Binding-site contacts:
Ligand atom C4 contacts residue ASN58 of chain 1.B at 4.2 Å.
Ligand atom C5 contacts residue ASN58 of chain 1.B at 3.6 Å.
Ligand atom C7 contacts residue ASN58 of chain 1.B at 4.0 Å.
Ligand atom N2 contacts residue ASN58 of chain 1.B at 3.0 Å (h-bond).
Ligand atom O6 contacts residue ASN58 of chain 1.B at 4.2 Å.
Ligand atom O5 contacts residue ASN58 of chain 1.B at 2.3 Å (h-bond).
Ligand atom C7 contacts residue SER17 of chain 1.A at 3.6 Å.
Ligand atom C8 contacts residue GLU57 of chain 1.B at 3.9 Å.
Ligand atom C8 contacts residue SER17 of chain 1.A at 3.5 Å.
Ligand atom C3 contacts residue ASN58 of chain 1.B at 3.8 Å.
Ligand atom O7 contacts residue SER17 of chain 1.A at 3.3 Å (h-bond).
Ligand atom C2 contacts residue ASN58 of chain 1.B at 2.5 Å.
Ligand atom C1 contacts residue ASN58 of chain 1.B at 1.4 Å.

Sequence of chain 1.B:
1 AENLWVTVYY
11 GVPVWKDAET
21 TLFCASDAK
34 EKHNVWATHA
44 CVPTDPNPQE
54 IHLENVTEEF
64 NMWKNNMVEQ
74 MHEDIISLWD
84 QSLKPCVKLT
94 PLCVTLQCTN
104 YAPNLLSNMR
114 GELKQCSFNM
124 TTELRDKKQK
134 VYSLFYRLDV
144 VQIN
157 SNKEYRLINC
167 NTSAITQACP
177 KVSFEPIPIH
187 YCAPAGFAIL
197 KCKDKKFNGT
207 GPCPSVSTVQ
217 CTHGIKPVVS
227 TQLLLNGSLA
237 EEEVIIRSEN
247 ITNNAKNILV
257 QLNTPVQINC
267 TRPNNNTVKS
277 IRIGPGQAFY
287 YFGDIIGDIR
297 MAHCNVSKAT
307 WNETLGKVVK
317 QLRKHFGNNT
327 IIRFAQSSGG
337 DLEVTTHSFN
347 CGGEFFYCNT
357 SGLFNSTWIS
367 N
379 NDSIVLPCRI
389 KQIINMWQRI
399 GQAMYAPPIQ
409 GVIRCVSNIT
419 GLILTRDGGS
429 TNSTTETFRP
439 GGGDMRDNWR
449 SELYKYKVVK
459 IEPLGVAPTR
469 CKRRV

Sequence of chain 1.A:
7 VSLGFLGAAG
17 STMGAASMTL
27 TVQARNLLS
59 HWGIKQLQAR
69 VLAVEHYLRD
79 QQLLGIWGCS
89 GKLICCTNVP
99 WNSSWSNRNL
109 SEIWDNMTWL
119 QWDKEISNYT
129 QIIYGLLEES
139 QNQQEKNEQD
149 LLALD

A small-molecule ligand and the protein it binds are described below.
Small molecule (SMILES): CC(=O)N[C@@H]1[C@@H](O)[C@H](O)[C@@H](CO)O[C@H]1O